This small molecule binds to this protein.
Small molecule (SMILES): OC[C@H]1O[C@H](O)[C@@H](O)[C@@H](O)[C@@H]1O

Binding-site contacts:
Ligand atom O6 contacts residue PRO310 of chain 1.B at 3.7 Å.
Ligand atom C2 contacts residue ASN313 of chain 1.B at 3.5 Å.
Ligand atom O5 contacts residue LEU297 of chain 1.B at 4.3 Å.
Ligand atom O2 contacts residue GLU295 of chain 1.B at 3.4 Å (salt-bridge).
Ligand atom C4 contacts residue BMA1 of chain 1.W at 4.2 Å.
Ligand atom O5 contacts residue PRO310 of chain 1.B at 3.5 Å.
Ligand atom O2 contacts residue ASN313 of chain 1.B at 4.3 Å.
Ligand atom C3 contacts residue BMA1 of chain 1.W at 4.0 Å.
Ligand atom O4 contacts residue MAN1 of chain 1.Y at 4.0 Å.
Ligand atom C6 contacts residue PRO310 of chain 1.B at 4.0 Å (hydrophobic).
Ligand atom O5 contacts residue BMA1 of chain 1.W at 3.0 Å (h-bond).
Ligand atom C1 contacts residue MAN1 of chain 1.Z at 4.3 Å.
Ligand atom C5 contacts residue MAN1 of chain 1.Y at 4.5 Å.
Ligand atom C1 contacts residue ASN313 of chain 1.B at 3.3 Å.
Ligand atom C1 contacts residue BMA1 of chain 1.W at 2.5 Å.
Ligand atom C2 contacts residue BMA1 of chain 1.W at 3.6 Å.
Ligand atom O6 contacts residue MAN1 of chain 1.Y at 2.1 Å.
Ligand atom C6 contacts residue BMA1 of chain 1.W at 4.2 Å.
Ligand atom C1 contacts residue LEU297 of chain 1.B at 4.0 Å (hydrophobic).
Ligand atom O3 contacts residue MAN1 of chain 1.Z at 2.8 Å.
Ligand atom C3 contacts residue MAN1 of chain 1.Z at 3.3 Å.
Ligand atom C5 contacts residue PRO310 of chain 1.B at 4.4 Å (hydrophobic).
Ligand atom C2 contacts residue MAN1 of chain 1.Z at 3.4 Å.
Ligand atom C1 contacts residue PRO310 of chain 1.B at 4.4 Å (hydrophobic).
Ligand atom C4 contacts residue MAN1 of chain 1.Y at 4.3 Å.
Ligand atom C5 contacts residue BMA1 of chain 1.W at 3.3 Å.
Ligand atom C2 contacts residue LEU297 of chain 1.B at 4.5 Å (hydrophobic).
Ligand atom O2 contacts residue MAN1 of chain 1.Z at 3.0 Å (h-bond).
Ligand atom O2 contacts residue LEU297 of chain 1.B at 3.9 Å.
Ligand atom C6 contacts residue MAN1 of chain 1.Y at 3.4 Å.

Sequence of chain 1.B:
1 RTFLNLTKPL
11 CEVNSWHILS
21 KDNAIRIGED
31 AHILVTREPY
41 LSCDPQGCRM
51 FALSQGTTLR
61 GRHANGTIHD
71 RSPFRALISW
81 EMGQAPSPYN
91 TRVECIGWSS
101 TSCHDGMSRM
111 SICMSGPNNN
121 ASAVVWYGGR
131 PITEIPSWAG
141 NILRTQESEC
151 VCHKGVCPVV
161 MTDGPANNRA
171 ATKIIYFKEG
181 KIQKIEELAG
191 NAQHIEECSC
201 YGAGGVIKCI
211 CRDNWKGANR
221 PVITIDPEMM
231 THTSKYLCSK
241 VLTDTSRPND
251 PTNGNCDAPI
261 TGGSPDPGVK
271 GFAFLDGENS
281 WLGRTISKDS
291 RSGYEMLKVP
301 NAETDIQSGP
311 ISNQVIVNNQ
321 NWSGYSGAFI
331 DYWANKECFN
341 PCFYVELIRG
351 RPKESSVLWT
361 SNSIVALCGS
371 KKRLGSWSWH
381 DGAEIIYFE